Sequence of chain 1.A:
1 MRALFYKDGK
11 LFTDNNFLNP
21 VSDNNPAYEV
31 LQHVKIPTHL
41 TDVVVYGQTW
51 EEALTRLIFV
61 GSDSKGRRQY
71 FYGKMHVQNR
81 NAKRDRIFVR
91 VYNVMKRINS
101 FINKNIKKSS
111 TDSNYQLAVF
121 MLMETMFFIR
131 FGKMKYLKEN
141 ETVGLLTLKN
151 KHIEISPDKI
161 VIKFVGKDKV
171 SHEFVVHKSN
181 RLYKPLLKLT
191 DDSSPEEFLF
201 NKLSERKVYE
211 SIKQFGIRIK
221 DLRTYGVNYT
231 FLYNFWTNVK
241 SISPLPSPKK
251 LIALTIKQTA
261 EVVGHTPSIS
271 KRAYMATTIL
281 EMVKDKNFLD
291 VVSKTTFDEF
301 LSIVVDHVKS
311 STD

Binding-site contacts:
Ligand atom C3' contacts residue ASP168 of chain 1.A at 3.8 Å.
Ligand atom OP1 contacts residue THR266 of chain 1.A at 3.7 Å.
Ligand atom C4 contacts residue ARG272 of chain 1.A at 3.8 Å.
Ligand atom C4' contacts residue ASP168 of chain 1.A at 3.7 Å.
Ligand atom OP2 contacts residue ILE269 of chain 1.A at 3.4 Å.
Ligand atom P contacts residue HIS265 of chain 1.A at 4.2 Å.
Ligand atom O5' contacts residue TYR274 of chain 1.A at 3.8 Å.
Ligand atom O5' contacts residue ARG130 of chain 1.A at 3.0 Å (salt-bridge).
Ligand atom C5' contacts residue VO41 of chain 1.E at 2.8 Å.
Ligand atom C4' contacts residue LYS167 of chain 1.A at 3.7 Å.
Ligand atom C8 contacts residue ILE269 of chain 1.A at 3.8 Å (hydrophobic).
Ligand atom C1' contacts residue LYS167 of chain 1.A at 4.1 Å.
Ligand atom C7 contacts residue ARG272 of chain 1.A at 3.6 Å.
Ligand atom N7 contacts residue ARG272 of chain 1.A at 4.0 Å.
Ligand atom O4' contacts residue ASP168 of chain 1.A at 3.6 Å (salt-bridge).
Ligand atom C5' contacts residue LYS167 of chain 1.A at 3.9 Å.
Ligand atom O3' contacts residue ASP168 of chain 1.A at 4.0 Å.
Ligand atom C7 contacts residue THR266 of chain 1.A at 3.9 Å.
Ligand atom C7 contacts residue SER268 of chain 1.A at 3.7 Å.
Ligand atom P contacts residue THR266 of chain 1.A at 3.8 Å.
Ligand atom O5' contacts residue THR266 of chain 1.A at 3.9 Å.
Ligand atom OP2 contacts residue HIS265 of chain 1.A at 3.8 Å.
Ligand atom N6 contacts residue ARG272 of chain 1.A at 4.1 Å.
Ligand atom C5' contacts residue ILE269 of chain 1.A at 4.2 Å (hydrophobic).
Ligand atom OP1 contacts residue VAL170 of chain 1.A at 4.0 Å.
Ligand atom C7 contacts residue ILE269 of chain 1.A at 3.7 Å (hydrophobic).
Ligand atom O4' contacts residue LYS167 of chain 1.A at 3.0 Å (salt-bridge).
Ligand atom C5 contacts residue ARG272 of chain 1.A at 4.2 Å.
Ligand atom C2' contacts residue ASP168 of chain 1.A at 3.1 Å.
Ligand atom C5' contacts residue ARG130 of chain 1.A at 3.5 Å.
Ligand atom C5' contacts residue VAL170 of chain 1.A at 4.0 Å (hydrophobic).
Ligand atom C4' contacts residue VO41 of chain 1.E at 4.2 Å.
Ligand atom O5' contacts residue LYS167 of chain 1.A at 3.1 Å (salt-bridge).
Ligand atom OP1 contacts residue HIS265 of chain 1.A at 3.5 Å.
Ligand atom OP2 contacts residue THR266 of chain 1.A at 2.6 Å (h-bond).
Ligand atom C4' contacts residue ARG130 of chain 1.A at 3.8 Å.
Ligand atom N7 contacts residue ILE269 of chain 1.A at 3.8 Å.
Ligand atom O5' contacts residue VO41 of chain 1.E at 1.9 Å.
Ligand atom C1' contacts residue ASP168 of chain 1.A at 3.2 Å.
Ligand atom O4 contacts residue ARG272 of chain 1.A at 2.7 Å (salt-bridge).

The protein below binds the small molecule below.
Small molecule (SMILES): Cc1cn([C@H]2C[C@H](O[P](=O)(O)OC[C@H]3O[C@@H](n4ccc(N)nc4=O)C[C@@H]3O[P](=O)(O)OC[C@H]3O[C@@H](n4ccc(N)nc4=O)C[C@@H]3O)[C@@H](CO[P](=O)(O)O[C@H]3C[C@H](n4cc(C)c(=O)[nH]c4=O)O[C@@H]3CO[P](=O)(O)O[C@H]3C[C@H](n4cnc5c(N)ncnc54)O[C@@H]3CO)O2)c(=O)[nH]c1=O